This protein binds this small molecule.
Small molecule (SMILES): COCCS(=O)(=O)Nc1cc(-c2cc3c(c(OC[C@H]4CN(C5COC5)CCO4)c2)COC3)cnc1OC

Binding-site contacts:
Ligand atom O2 contacts residue PRO654 of chain 1.A at 3.7 Å.
Ligand atom C10 contacts residue ILE673 of chain 1.A at 3.7 Å (hydrophobic).
Ligand atom C13 contacts residue MET796 of chain 1.A at 3.6 Å (hydrophobic).
Ligand atom C1 contacts residue ASP807 of chain 1.A at 3.1 Å.
Ligand atom C24 contacts residue ILE806 of chain 1.A at 3.5 Å (hydrophobic).
Ligand atom C8 contacts residue ASP683 of chain 1.A at 3.4 Å.
Ligand atom C19 contacts residue ASP728 of chain 1.A at 3.8 Å.
Ligand atom O5 contacts residue MET796 of chain 1.A at 3.3 Å (h-bond).
Ligand atom C23 contacts residue TRP656 of chain 1.A at 3.6 Å (hydrophobic).
Ligand atom C10 contacts residue ILE806 of chain 1.A at 3.7 Å (hydrophobic).
Ligand atom O2 contacts residue SER650 of chain 1.A at 2.7 Å (h-bond).
Ligand atom N contacts residue LYS675 of chain 1.A at 2.9 Å (salt-bridge).
Ligand atom O2 contacts residue LYS675 of chain 1.A at 2.9 Å (salt-bridge).
Ligand atom O contacts residue LYS675 of chain 1.A at 3.7 Å.
Ligand atom C6 contacts residue ILE806 of chain 1.A at 3.8 Å (hydrophobic).
Ligand atom O4 contacts residue VAL724 of chain 1.A at 2.8 Å (h-bond).
Ligand atom O6 contacts residue THR729 of chain 1.A at 3.4 Å.
Ligand atom C13 contacts residue SER727 of chain 1.A at 3.7 Å.
Ligand atom C1 contacts residue LYS675 of chain 1.A at 3.7 Å.
Ligand atom C12 contacts residue GLU722 of chain 1.A at 3.2 Å.
Ligand atom C6 contacts residue TYR709 of chain 1.A at 3.7 Å (hydrophobic).
Ligand atom O3 contacts residue LYS675 of chain 1.A at 3.0 Å (salt-bridge).
Ligand atom O contacts residue ASP807 of chain 1.A at 3.7 Å.
Ligand atom O4 contacts residue VAL723 of chain 1.A at 3.8 Å.
Ligand atom N1 contacts residue ASP807 of chain 1.A at 3.7 Å.
Ligand atom S contacts residue LYS675 of chain 1.A at 3.5 Å (salt-bridge).
Ligand atom C12 contacts residue VAL724 of chain 1.A at 3.4 Å (hydrophobic).
Ligand atom S contacts residue SER650 of chain 1.A at 3.7 Å.
Ligand atom O6 contacts residue MET796 of chain 1.A at 3.5 Å.
Ligand atom C20 contacts residue ASP728 of chain 1.A at 3.5 Å.
Ligand atom C contacts residue LYS675 of chain 1.A at 3.4 Å.
Ligand atom C18 contacts residue MET648 of chain 1.A at 3.7 Å (hydrophobic).
Ligand atom C15 contacts residue MET796 of chain 1.A at 3.6 Å (hydrophobic).
Ligand atom C9 contacts residue ILE673 of chain 1.A at 3.7 Å (hydrophobic).
Ligand atom C20 contacts residue ASN732 of chain 1.A at 3.6 Å.
Ligand atom C contacts residue ASP807 of chain 1.A at 3.3 Å.
Ligand atom C18 contacts residue TRP656 of chain 1.A at 3.5 Å (hydrophobic).
Ligand atom C10 contacts residue ILE721 of chain 1.A at 3.6 Å (hydrophobic).
Ligand atom C16 contacts residue MET648 of chain 1.A at 3.5 Å (hydrophobic).
Ligand atom C14 contacts residue MET796 of chain 1.A at 3.6 Å (hydrophobic).

Sequence of chain 1.A:
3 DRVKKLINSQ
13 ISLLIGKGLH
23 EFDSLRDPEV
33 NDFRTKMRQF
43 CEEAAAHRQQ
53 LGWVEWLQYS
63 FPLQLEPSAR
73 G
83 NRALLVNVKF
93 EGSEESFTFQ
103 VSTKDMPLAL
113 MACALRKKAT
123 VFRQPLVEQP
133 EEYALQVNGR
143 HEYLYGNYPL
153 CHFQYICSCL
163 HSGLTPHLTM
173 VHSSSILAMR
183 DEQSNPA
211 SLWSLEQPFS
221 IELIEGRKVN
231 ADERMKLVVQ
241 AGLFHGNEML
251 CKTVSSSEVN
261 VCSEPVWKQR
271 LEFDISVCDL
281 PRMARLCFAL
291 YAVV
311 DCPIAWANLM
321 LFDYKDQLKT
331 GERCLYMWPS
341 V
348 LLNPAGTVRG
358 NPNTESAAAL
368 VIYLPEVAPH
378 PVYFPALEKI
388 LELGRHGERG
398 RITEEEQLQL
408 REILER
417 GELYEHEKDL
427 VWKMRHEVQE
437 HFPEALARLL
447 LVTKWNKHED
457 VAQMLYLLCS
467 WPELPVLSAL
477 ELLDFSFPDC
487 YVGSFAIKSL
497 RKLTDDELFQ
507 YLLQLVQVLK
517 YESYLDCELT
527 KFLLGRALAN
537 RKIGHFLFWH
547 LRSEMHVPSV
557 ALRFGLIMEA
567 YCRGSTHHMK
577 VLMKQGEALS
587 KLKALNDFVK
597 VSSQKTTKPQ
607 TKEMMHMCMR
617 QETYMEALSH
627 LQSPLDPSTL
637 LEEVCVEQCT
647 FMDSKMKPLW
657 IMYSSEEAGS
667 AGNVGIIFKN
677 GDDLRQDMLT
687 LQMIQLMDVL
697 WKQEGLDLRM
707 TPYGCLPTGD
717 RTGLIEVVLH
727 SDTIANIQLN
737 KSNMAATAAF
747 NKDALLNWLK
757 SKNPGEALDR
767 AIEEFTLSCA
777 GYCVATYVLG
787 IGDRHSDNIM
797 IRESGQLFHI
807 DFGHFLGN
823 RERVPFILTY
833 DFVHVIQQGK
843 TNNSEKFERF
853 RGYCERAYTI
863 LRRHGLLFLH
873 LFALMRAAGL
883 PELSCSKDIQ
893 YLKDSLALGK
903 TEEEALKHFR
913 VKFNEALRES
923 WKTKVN